Binding-site contacts:
Ligand atom N1 contacts residue ALA479 of chain 1.F at 2.8 Å (h-bond).
Ligand atom O1A contacts residue THR29 of chain 1.F at 3.5 Å (h-bond).
Ligand atom O2G contacts residue THR88 of chain 1.F at 3.1 Å (h-bond).
Ligand atom O5' contacts residue GLY31 of chain 1.F at 3.2 Å (h-bond).
Ligand atom O2G contacts residue ASP86 of chain 1.F at 3.6 Å.
Ligand atom O4' contacts residue GLY31 of chain 1.F at 3.5 Å.
Ligand atom C5 contacts residue ILE492 of chain 1.F at 3.6 Å (hydrophobic).
Ligand atom O2G contacts residue GLY87 of chain 1.F at 3.5 Å (h-bond).
Ligand atom PB contacts residue MG1 of chain 1.FA at 3.4 Å.
Ligand atom O1B contacts residue MG1 of chain 1.FA at 2.3 Å.
Ligand atom N3 contacts residue GLY414 of chain 1.F at 3.2 Å.
Ligand atom S1G contacts residue THR89 of chain 1.F at 2.7 Å (h-bond).
Ligand atom PA contacts residue MG1 of chain 1.FA at 3.5 Å.
Ligand atom O3G contacts residue ASP86 of chain 1.F at 3.4 Å (salt-bridge).
Ligand atom O1B contacts residue GLY87 of chain 1.F at 3.1 Å (h-bond).
Ligand atom O2' contacts residue GLY414 of chain 1.F at 2.9 Å (h-bond).
Ligand atom C4 contacts residue PRO32 of chain 1.F at 3.5 Å (hydrophobic).
Ligand atom O1A contacts residue K1 of chain 1.GA at 2.6 Å.
Ligand atom C2' contacts residue ASP494 of chain 1.F at 3.3 Å.
Ligand atom O3G contacts residue MG1 of chain 1.FA at 2.3 Å.
Ligand atom O1B contacts residue ASP86 of chain 1.F at 2.7 Å (salt-bridge).
Ligand atom O2A contacts residue MG1 of chain 1.FA at 2.1 Å.
Ligand atom C2 contacts residue TYR477 of chain 1.F at 3.6 Å (hydrophobic).
Ligand atom O3A contacts residue LEU30 of chain 1.F at 3.2 Å.
Ligand atom O3' contacts residue ASP494 of chain 1.F at 3.0 Å (salt-bridge).
Ligand atom PG contacts residue THR89 of chain 1.F at 3.5 Å.
Ligand atom C3' contacts residue ASP494 of chain 1.F at 3.6 Å.
Ligand atom O3B contacts residue THR89 of chain 1.F at 3.1 Å (h-bond).
Ligand atom N6 contacts residue ASN478 of chain 1.F at 3.1 Å (h-bond).
Ligand atom O3B contacts residue THR88 of chain 1.F at 3.6 Å (h-bond).
Ligand atom O1A contacts residue GLY31 of chain 1.F at 2.9 Å (h-bond).
Ligand atom N6 contacts residue ALA480 of chain 1.F at 3.6 Å (h-bond).
Ligand atom O2' contacts residue ASP494 of chain 1.F at 2.5 Å (salt-bridge).
Ligand atom C2 contacts residue ALA479 of chain 1.F at 3.5 Å (hydrophobic).
Ligand atom C5 contacts residue PRO32 of chain 1.F at 3.6 Å (hydrophobic).
Ligand atom O2B contacts residue THR90 of chain 1.F at 2.7 Å (h-bond).
Ligand atom PG contacts residue MG1 of chain 1.FA at 3.5 Å.
Ligand atom O2' contacts residue GLY413 of chain 1.F at 3.4 Å.
Ligand atom S1G contacts residue GLY52 of chain 1.F at 3.3 Å (h-bond).
Ligand atom O2B contacts residue GLY87 of chain 1.F at 3.2 Å.

The protein below binds the small molecule below.
Small molecule (SMILES): Nc1ncnc2c1ncn2[C@@H]1O[C@H](COP(=O)(O)OP(=O)(O)OP(O)(O)=S)[C@@H](O)[C@H]1O

Sequence of chain 1.F:
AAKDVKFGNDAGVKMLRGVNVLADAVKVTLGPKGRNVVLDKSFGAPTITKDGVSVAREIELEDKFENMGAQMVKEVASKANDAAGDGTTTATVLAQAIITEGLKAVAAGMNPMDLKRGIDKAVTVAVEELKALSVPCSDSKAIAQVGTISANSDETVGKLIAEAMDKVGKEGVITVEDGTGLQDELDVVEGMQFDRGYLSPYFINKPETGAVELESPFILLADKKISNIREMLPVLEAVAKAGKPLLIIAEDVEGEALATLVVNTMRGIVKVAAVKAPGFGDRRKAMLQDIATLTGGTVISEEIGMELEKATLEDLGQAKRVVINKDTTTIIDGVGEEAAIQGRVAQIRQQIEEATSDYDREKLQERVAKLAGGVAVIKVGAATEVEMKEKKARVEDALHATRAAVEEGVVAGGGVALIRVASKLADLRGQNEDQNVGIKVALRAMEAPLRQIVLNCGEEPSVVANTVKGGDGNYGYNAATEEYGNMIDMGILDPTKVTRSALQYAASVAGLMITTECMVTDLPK